Sequence of chain 1.C:
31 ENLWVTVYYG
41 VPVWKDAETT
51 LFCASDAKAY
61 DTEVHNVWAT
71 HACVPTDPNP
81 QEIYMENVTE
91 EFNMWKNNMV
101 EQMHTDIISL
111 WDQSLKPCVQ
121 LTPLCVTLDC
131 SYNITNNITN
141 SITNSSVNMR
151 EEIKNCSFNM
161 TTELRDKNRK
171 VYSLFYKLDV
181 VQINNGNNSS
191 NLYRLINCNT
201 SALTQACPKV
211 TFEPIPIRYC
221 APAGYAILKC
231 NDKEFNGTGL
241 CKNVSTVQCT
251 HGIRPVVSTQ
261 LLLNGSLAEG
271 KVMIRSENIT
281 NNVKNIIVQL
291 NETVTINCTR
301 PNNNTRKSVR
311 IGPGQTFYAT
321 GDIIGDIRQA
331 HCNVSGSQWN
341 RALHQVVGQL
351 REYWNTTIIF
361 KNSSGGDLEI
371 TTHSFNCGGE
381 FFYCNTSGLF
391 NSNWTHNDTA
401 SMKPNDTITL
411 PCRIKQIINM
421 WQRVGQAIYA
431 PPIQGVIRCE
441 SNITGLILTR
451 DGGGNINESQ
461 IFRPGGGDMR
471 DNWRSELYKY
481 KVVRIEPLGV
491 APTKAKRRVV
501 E

Binding-site contacts:
Ligand atom C7 contacts residue ASN236 of chain 1.C at 4.0 Å.
Ligand atom C1 contacts residue ASN236 of chain 1.C at 1.4 Å.
Ligand atom C2 contacts residue ASN236 of chain 1.C at 2.5 Å.
Ligand atom C5 contacts residue ASN236 of chain 1.C at 3.7 Å.
Ligand atom C1 contacts residue THR238 of chain 1.C at 4.3 Å.
Ligand atom C3 contacts residue ASN236 of chain 1.C at 3.8 Å.
Ligand atom C4 contacts residue ASN236 of chain 1.C at 4.2 Å.
Ligand atom O6 contacts residue ASN236 of chain 1.C at 3.9 Å.
Ligand atom C8 contacts residue ILE279 of chain 1.C at 4.1 Å (hydrophobic).
Ligand atom O5 contacts residue ASN236 of chain 1.C at 2.4 Å (h-bond).
Ligand atom O5 contacts residue THR238 of chain 1.C at 4.2 Å.
Ligand atom N2 contacts residue ASN236 of chain 1.C at 2.9 Å (h-bond).

This small molecule binds to this protein.
Small molecule (SMILES): CC(=O)N[C@@H]1[C@@H](O)[C@H](O)[C@@H](CO)O[C@H]1O